Sequence of chain 1.E:
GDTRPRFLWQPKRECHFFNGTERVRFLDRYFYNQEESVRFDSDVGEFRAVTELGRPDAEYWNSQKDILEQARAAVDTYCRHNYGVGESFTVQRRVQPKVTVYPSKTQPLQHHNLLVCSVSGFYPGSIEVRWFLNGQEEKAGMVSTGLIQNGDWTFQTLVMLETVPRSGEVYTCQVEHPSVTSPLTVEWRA

Sequence of chain 1.D:
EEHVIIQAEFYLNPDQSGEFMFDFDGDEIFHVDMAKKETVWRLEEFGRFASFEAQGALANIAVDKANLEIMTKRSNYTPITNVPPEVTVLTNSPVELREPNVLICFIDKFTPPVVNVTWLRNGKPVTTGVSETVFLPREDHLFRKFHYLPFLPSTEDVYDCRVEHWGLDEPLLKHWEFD

Binding-site contacts:
Ligand atom N2 contacts residue TRP168 of chain 1.D at 3.8 Å.
Ligand atom N2 contacts residue ASN118 of chain 1.D at 2.9 Å (h-bond).
Ligand atom C4 contacts residue ASN118 of chain 1.D at 4.2 Å.
Ligand atom O7 contacts residue ASN118 of chain 1.D at 3.7 Å.
Ligand atom C8 contacts residue VAL117 of chain 1.D at 4.3 Å (hydrophobic).
Ligand atom O3 contacts residue ASP2 of chain 1.E at 4.0 Å.
Ligand atom O7 contacts residue TRP168 of chain 1.D at 3.7 Å.
Ligand atom C5 contacts residue ASN118 of chain 1.D at 3.7 Å.
Ligand atom O7 contacts residue HIS167 of chain 1.D at 4.2 Å.
Ligand atom O3 contacts residue TRP168 of chain 1.D at 3.6 Å.
Ligand atom O5 contacts residue ASN118 of chain 1.D at 2.4 Å (h-bond).
Ligand atom C7 contacts residue ASN118 of chain 1.D at 3.5 Å.
Ligand atom C2 contacts residue ASN118 of chain 1.D at 2.5 Å.
Ligand atom C7 contacts residue TRP168 of chain 1.D at 3.4 Å (hydrophobic).
Ligand atom C8 contacts residue VAL116 of chain 1.D at 3.8 Å (hydrophobic).
Ligand atom C8 contacts residue TRP168 of chain 1.D at 3.5 Å (hydrophobic).
Ligand atom C8 contacts residue GLU166 of chain 1.D at 3.8 Å.
Ligand atom C8 contacts residue HIS167 of chain 1.D at 4.1 Å.
Ligand atom C1 contacts residue ASN118 of chain 1.D at 1.4 Å.
Ligand atom C7 contacts residue GLU166 of chain 1.D at 4.2 Å.
Ligand atom O7 contacts residue GLU166 of chain 1.D at 3.8 Å.
Ligand atom C3 contacts residue ASN118 of chain 1.D at 3.8 Å.
Ligand atom C8 contacts residue ASN118 of chain 1.D at 4.5 Å.

A protein and the small-molecule ligand that binds it are described below.
Small molecule (SMILES): CC(=O)N[C@@H]1[C@@H](O)[C@H](O)[C@@H](CO)O[C@H]1O